Binding-site contacts:
Ligand atom N19 contacts residue PRO101 of chain 1.C at 3.7 Å.
Ligand atom C10 contacts residue GLU100 of chain 1.C at 4.2 Å.
Ligand atom C26 contacts residue PRO101 of chain 1.C at 3.7 Å (hydrophobic).
Ligand atom C18 contacts residue PRO101 of chain 1.C at 3.6 Å (hydrophobic).
Ligand atom N11 contacts residue PRO101 of chain 1.C at 4.2 Å.
Ligand atom N14 contacts residue PRO101 of chain 1.C at 4.0 Å.
Ligand atom C10 contacts residue LEU99 of chain 1.C at 3.7 Å (hydrophobic).
Ligand atom N4 contacts residue THR98 of chain 1.C at 4.2 Å.
Ligand atom N20 contacts residue PRO101 of chain 1.C at 3.6 Å.
Ligand atom C6 contacts residue THR98 of chain 1.C at 3.7 Å.
Ligand atom C15 contacts residue PRO101 of chain 1.C at 3.5 Å (hydrophobic).
Ligand atom C21 contacts residue PRO101 of chain 1.C at 4.2 Å (hydrophobic).
Ligand atom N19 contacts residue GLU100 of chain 1.C at 4.3 Å.
Ligand atom C25 contacts residue PRO101 of chain 1.C at 3.7 Å (hydrophobic).
Ligand atom C10 contacts residue PRO101 of chain 1.C at 4.3 Å (hydrophobic).
Ligand atom C15 contacts residue LEU99 of chain 1.C at 4.3 Å (hydrophobic).
Ligand atom C8 contacts residue LEU99 of chain 1.C at 4.2 Å (hydrophobic).
Ligand atom N14 contacts residue GLU100 of chain 1.C at 3.8 Å.
Ligand atom C5 contacts residue LEU99 of chain 1.C at 4.2 Å (hydrophobic).
Ligand atom C15 contacts residue GLU100 of chain 1.C at 4.1 Å.
Ligand atom N20 contacts residue GLU100 of chain 1.C at 3.7 Å.
Ligand atom O32 contacts residue PRO101 of chain 1.C at 4.1 Å.
Ligand atom C5 contacts residue THR98 of chain 1.C at 3.5 Å.
Ligand atom C17 contacts residue PRO101 of chain 1.C at 3.4 Å (hydrophobic).
Ligand atom N14 contacts residue LEU99 of chain 1.C at 3.4 Å (h-bond).
Ligand atom C9 contacts residue LEU99 of chain 1.C at 3.2 Å (hydrophobic).
Ligand atom C9 contacts residue GLU100 of chain 1.C at 4.4 Å.
Ligand atom N1 contacts residue THR98 of chain 1.C at 3.8 Å.

This small molecule binds to this protein.
Small molecule (SMILES): Cc1cc(Nc2cc(N3CCN(C)CC3)nc(Sc3ccc(NC(=O)C4CC4)cc3)n2)[nH]n1

Sequence of chain 1.C:
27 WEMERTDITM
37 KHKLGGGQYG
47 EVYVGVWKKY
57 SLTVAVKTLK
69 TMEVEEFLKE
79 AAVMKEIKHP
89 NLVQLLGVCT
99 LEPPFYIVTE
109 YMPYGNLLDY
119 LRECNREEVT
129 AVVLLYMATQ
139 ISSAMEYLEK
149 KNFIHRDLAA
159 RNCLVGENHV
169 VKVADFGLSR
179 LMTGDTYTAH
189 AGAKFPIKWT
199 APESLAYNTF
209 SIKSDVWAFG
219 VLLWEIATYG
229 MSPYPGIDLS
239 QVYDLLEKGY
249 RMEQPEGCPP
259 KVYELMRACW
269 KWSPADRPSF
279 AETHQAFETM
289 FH